This protein binds this small molecule.
Small molecule (SMILES): COc1ccc(C(=O)Nc2ccccc2)cc1NC(=O)CCSCc1cnc2[nH]ccc2c1

Sequence of chain 1.A:
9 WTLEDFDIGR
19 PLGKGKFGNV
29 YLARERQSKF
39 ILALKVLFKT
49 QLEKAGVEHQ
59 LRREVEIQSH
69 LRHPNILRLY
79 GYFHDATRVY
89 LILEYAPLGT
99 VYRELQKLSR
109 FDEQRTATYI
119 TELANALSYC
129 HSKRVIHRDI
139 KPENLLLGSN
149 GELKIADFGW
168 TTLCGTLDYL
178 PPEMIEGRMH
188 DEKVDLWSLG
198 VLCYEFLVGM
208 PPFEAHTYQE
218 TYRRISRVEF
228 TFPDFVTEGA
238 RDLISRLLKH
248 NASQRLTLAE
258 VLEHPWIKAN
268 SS

Binding-site contacts:
Ligand atom C22 contacts residue LEU59 of chain 1.A at 3.7 Å (hydrophobic).
Ligand atom C17 contacts residue LEU59 of chain 1.A at 3.6 Å (hydrophobic).
Ligand atom C8 contacts residue GLY157 of chain 1.A at 3.6 Å.
Ligand atom O13 contacts residue LEU91 of chain 1.A at 3.5 Å.
Ligand atom N27 contacts residue ALA94 of chain 1.A at 3.0 Å (h-bond).
Ligand atom C11 contacts residue PHE156 of chain 1.A at 3.8 Å (hydrophobic).
Ligand atom C24 contacts residue VAL28 of chain 1.A at 3.8 Å (hydrophobic).
Ligand atom C26 contacts residue GLU92 of chain 1.A at 3.2 Å.
Ligand atom N31 contacts residue ALA94 of chain 1.A at 3.0 Å (h-bond).
Ligand atom C12 contacts residue PHE156 of chain 1.A at 3.7 Å (hydrophobic).
Ligand atom C23 contacts residue LEU75 of chain 1.A at 3.4 Å (hydrophobic).
Ligand atom N27 contacts residue TYR93 of chain 1.A at 3.7 Å.
Ligand atom N5 contacts residue ALA154 of chain 1.A at 3.6 Å.
Ligand atom C14 contacts residue GLY157 of chain 1.A at 3.7 Å.
Ligand atom O13 contacts residue PHE156 of chain 1.A at 3.6 Å.
Ligand atom C1 contacts residue PHE25 of chain 1.A at 3.7 Å (hydrophobic).
Ligand atom C10 contacts residue LEU89 of chain 1.A at 3.5 Å (hydrophobic).
Ligand atom C23 contacts residue PHE156 of chain 1.A at 3.7 Å (hydrophobic).
Ligand atom C28 contacts residue ALA94 of chain 1.A at 3.8 Å (hydrophobic).
Ligand atom C33 contacts residue PHE25 of chain 1.A at 3.8 Å (hydrophobic).
Ligand atom N27 contacts residue GLU92 of chain 1.A at 3.8 Å.
Ligand atom C24 contacts residue LEU91 of chain 1.A at 3.6 Å (hydrophobic).
Ligand atom C1 contacts residue ALA154 of chain 1.A at 3.4 Å (hydrophobic).
Ligand atom N16 contacts residue PHE156 of chain 1.A at 3.6 Å (h-bond).
Ligand atom O15 contacts residue LYS43 of chain 1.A at 3.2 Å (salt-bridge).
Ligand atom S4 contacts residue LEU91 of chain 1.A at 3.8 Å.
Ligand atom C28 contacts residue LEU144 of chain 1.A at 3.8 Å (hydrophobic).
Ligand atom N27 contacts residue LEU144 of chain 1.A at 3.7 Å.
Ligand atom C3 contacts residue ALA154 of chain 1.A at 3.7 Å (hydrophobic).
Ligand atom C2 contacts residue LEU75 of chain 1.A at 3.8 Å (hydrophobic).
Ligand atom C14 contacts residue LEU89 of chain 1.A at 3.8 Å (hydrophobic).
Ligand atom C12 contacts residue LEU91 of chain 1.A at 3.8 Å (hydrophobic).
Ligand atom C7 contacts residue PHE156 of chain 1.A at 3.7 Å (hydrophobic).
Ligand atom C9 contacts residue LEU89 of chain 1.A at 3.6 Å (hydrophobic).
Ligand atom C23 contacts residue GLN66 of chain 1.A at 3.2 Å.
Ligand atom O6 contacts residue LYS43 of chain 1.A at 2.9 Å (salt-bridge).
Ligand atom O15 contacts residue GLY157 of chain 1.A at 3.5 Å.
Ligand atom C23 contacts residue LEU91 of chain 1.A at 3.8 Å (hydrophobic).
Ligand atom C11 contacts residue GLN66 of chain 1.A at 3.1 Å.
Ligand atom C18 contacts residue LEU59 of chain 1.A at 3.7 Å (hydrophobic).